Binding-site contacts:
Ligand atom N2 contacts residue ASN126 of chain 1.V at 3.0 Å (h-bond).
Ligand atom C2 contacts residue ASN126 of chain 1.V at 2.4 Å.
Ligand atom C5 contacts residue ASN126 of chain 1.V at 3.7 Å.
Ligand atom C7 contacts residue ASN126 of chain 1.V at 4.0 Å.
Ligand atom O6 contacts residue ASN126 of chain 1.V at 4.0 Å.
Ligand atom O7 contacts residue ASN126 of chain 1.V at 4.5 Å.
Ligand atom O5 contacts residue ASN126 of chain 1.V at 2.4 Å (h-bond).
Ligand atom C1 contacts residue ASN126 of chain 1.V at 1.4 Å.
Ligand atom C4 contacts residue ASN126 of chain 1.V at 4.2 Å.
Ligand atom C3 contacts residue ASN126 of chain 1.V at 3.8 Å.

Sequence of chain 1.V:
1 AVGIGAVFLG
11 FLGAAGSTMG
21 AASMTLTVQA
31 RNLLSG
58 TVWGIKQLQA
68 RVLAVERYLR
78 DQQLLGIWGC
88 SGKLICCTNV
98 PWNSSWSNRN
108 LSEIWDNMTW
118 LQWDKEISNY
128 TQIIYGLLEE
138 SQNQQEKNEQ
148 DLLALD

This small molecule binds to this protein.
Small molecule (SMILES): CC(=O)N[C@@H]1[C@@H](O)[C@H](O)[C@@H](CO)O[C@H]1O